Binding-site contacts:
Ligand atom C6 contacts residue ALA39 of chain 1.A at 3.9 Å (hydrophobic).
Ligand atom C2 contacts residue ASN38 of chain 1.A at 2.6 Å.
Ligand atom O6 contacts residue ALA39 of chain 1.A at 3.0 Å (h-bond).
Ligand atom C6 contacts residue ASN38 of chain 1.A at 4.4 Å.
Ligand atom O7 contacts residue ASN38 of chain 1.A at 2.8 Å (h-bond).
Ligand atom C1 contacts residue ASN38 of chain 1.A at 1.4 Å.
Ligand atom O5 contacts residue ALA39 of chain 1.A at 4.1 Å.
Ligand atom C3 contacts residue ASN38 of chain 1.A at 3.9 Å.
Ligand atom O6 contacts residue ASN38 of chain 1.A at 4.1 Å.
Ligand atom C8 contacts residue ASN38 of chain 1.A at 4.3 Å.
Ligand atom N2 contacts residue ASN38 of chain 1.A at 3.0 Å (h-bond).
Ligand atom O5 contacts residue ASN38 of chain 1.A at 2.4 Å (h-bond).
Ligand atom O6 contacts residue THR40 of chain 1.A at 3.6 Å.
Ligand atom O5 contacts residue THR318 of chain 1.A at 4.1 Å.
Ligand atom C5 contacts residue ASN38 of chain 1.A at 3.6 Å.
Ligand atom C7 contacts residue ASN38 of chain 1.A at 3.1 Å.
Ligand atom C5 contacts residue ALA39 of chain 1.A at 4.5 Å (hydrophobic).
Ligand atom O6 contacts residue THR318 of chain 1.A at 4.4 Å.
Ligand atom C4 contacts residue ASN38 of chain 1.A at 4.2 Å.

Sequence of chain 1.A:
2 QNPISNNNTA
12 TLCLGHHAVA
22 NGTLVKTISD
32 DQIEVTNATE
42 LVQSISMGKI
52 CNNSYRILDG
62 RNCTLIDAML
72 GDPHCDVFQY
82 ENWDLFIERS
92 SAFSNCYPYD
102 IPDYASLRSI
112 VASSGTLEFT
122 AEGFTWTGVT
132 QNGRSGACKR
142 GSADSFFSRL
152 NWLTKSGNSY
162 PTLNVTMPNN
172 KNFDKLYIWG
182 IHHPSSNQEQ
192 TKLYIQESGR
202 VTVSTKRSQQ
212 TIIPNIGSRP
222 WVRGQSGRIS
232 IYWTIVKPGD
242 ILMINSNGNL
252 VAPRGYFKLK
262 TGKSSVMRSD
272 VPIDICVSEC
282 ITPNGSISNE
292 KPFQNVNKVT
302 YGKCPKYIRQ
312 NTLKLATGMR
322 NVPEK

This small molecule binds to this protein.
Small molecule (SMILES): CC(=O)N[C@H]1[C@H](O[C@H]2[C@H](O)[C@@H](NC(C)=O)CO[C@@H]2CO)O[C@H](CO)[C@@H](O[C@@H]2O[C@H](CO)[C@@H](O)[C@H](O)[C@@H]2O)[C@@H]1O